Sequence of chain 1.A:
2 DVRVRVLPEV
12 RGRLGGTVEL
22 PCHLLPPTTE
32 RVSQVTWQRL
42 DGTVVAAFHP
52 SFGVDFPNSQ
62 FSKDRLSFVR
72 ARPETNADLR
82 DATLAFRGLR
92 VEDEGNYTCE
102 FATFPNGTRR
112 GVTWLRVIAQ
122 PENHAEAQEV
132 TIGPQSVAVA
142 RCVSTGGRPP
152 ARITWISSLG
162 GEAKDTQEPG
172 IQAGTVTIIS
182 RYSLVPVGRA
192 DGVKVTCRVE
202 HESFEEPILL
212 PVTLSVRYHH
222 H

A protein and the small-molecule ligand that binds it are described below.
Small molecule (SMILES): CC(=O)N[C@H]1[C@H](O[C@H]2[C@H](O)[C@@H](NC(C)=O)CO[C@@H]2CO[C@@H]2O[C@@H](C)[C@@H](O)[C@@H](O)[C@@H]2O)O[C@H](CO)[C@@H](O[C@@H]2O[C@H](CO[C@H]3O[C@H](CO)[C@@H](O)[C@H](O)[C@@H]3O)[C@@H](O)[C@H](O[C@H]3O[C@H](CO)[C@@H](O)[C@H](O)[C@@H]3O)[C@@H]2O)[C@@H]1O

Sequence of chain 2.A:
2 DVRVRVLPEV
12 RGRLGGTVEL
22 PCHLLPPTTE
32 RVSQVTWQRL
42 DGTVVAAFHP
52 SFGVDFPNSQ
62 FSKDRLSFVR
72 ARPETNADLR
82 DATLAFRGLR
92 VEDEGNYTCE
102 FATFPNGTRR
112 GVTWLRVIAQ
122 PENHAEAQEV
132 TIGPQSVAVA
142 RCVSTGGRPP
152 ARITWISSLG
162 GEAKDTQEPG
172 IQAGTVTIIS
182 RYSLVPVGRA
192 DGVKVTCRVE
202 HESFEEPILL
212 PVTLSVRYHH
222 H

Binding-site contacts:
Ligand atom C6 contacts residue ASN107 of chain 1.A at 4.5 Å.
Ligand atom C4 contacts residue PRO58 of chain 2.A at 4.3 Å (hydrophobic).
Ligand atom O3 contacts residue GLN61 of chain 2.A at 4.5 Å.
Ligand atom C8 contacts residue ASN59 of chain 2.A at 3.3 Å.
Ligand atom O7 contacts residue ASN107 of chain 1.A at 3.2 Å (h-bond).
Ligand atom C2 contacts residue THR44 of chain 2.A at 4.5 Å.
Ligand atom C5 contacts residue PRO58 of chain 2.A at 4.2 Å (hydrophobic).
Ligand atom C8 contacts residue SER60 of chain 2.A at 3.9 Å.
Ligand atom O7 contacts residue THR30 of chain 1.A at 3.6 Å.
Ligand atom C7 contacts residue SER60 of chain 2.A at 3.9 Å.
Ligand atom C5 contacts residue ASN107 of chain 1.A at 3.6 Å.
Ligand atom N2 contacts residue ASN107 of chain 1.A at 3.2 Å (h-bond).
Ligand atom C1 contacts residue ASN107 of chain 1.A at 1.4 Å.
Ligand atom C8 contacts residue PRO106 of chain 1.A at 3.9 Å (hydrophobic).
Ligand atom C3 contacts residue SER60 of chain 2.A at 4.3 Å.
Ligand atom C7 contacts residue GLU31 of chain 1.A at 4.2 Å.
Ligand atom C4 contacts residue GLN61 of chain 2.A at 3.8 Å.
Ligand atom C7 contacts residue THR30 of chain 1.A at 4.5 Å.
Ligand atom C2 contacts residue ASN107 of chain 1.A at 2.6 Å.
Ligand atom C2 contacts residue PRO58 of chain 2.A at 4.2 Å (hydrophobic).
Ligand atom O4 contacts residue GLN61 of chain 2.A at 3.2 Å (h-bond).
Ligand atom C6 contacts residue GLN61 of chain 2.A at 4.5 Å.
Ligand atom O7 contacts residue GLU31 of chain 1.A at 3.3 Å (salt-bridge).
Ligand atom O7 contacts residue SER60 of chain 2.A at 2.8 Å.
Ligand atom O3 contacts residue SER60 of chain 2.A at 3.1 Å (h-bond).
Ligand atom C4 contacts residue ASN107 of chain 1.A at 4.2 Å.
Ligand atom C3 contacts residue ASN107 of chain 1.A at 3.9 Å.
Ligand atom N2 contacts residue PRO58 of chain 2.A at 4.3 Å.
Ligand atom C8 contacts residue THR30 of chain 1.A at 3.9 Å.
Ligand atom C3 contacts residue PRO58 of chain 2.A at 3.6 Å (hydrophobic).
Ligand atom O2 contacts residue THR44 of chain 2.A at 3.2 Å.
Ligand atom C1 contacts residue PRO58 of chain 2.A at 4.0 Å (hydrophobic).
Ligand atom O4 contacts residue PRO58 of chain 2.A at 4.4 Å.
Ligand atom C7 contacts residue ASN107 of chain 1.A at 3.5 Å.
Ligand atom O5 contacts residue ASN107 of chain 1.A at 2.3 Å (h-bond).
Ligand atom C7 contacts residue PRO106 of chain 1.A at 4.3 Å (hydrophobic).